Sequence of chain 3.E:
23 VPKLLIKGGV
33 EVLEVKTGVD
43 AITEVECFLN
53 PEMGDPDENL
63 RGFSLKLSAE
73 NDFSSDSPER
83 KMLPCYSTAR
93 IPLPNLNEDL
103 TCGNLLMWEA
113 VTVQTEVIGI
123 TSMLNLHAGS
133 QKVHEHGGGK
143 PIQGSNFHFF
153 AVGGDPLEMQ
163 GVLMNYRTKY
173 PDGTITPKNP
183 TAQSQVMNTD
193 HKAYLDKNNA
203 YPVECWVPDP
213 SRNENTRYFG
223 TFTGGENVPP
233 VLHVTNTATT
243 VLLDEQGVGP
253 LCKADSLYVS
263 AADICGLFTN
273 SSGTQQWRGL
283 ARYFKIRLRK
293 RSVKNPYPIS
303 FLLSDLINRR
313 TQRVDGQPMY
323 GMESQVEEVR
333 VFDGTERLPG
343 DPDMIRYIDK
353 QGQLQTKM

This protein binds this small molecule.
Small molecule (SMILES): CC(=O)N[C@H]1[C@H]([C@H](O)[C@H](O)CO)O[C@@](O[C@H](CO)[C@@H](O)[C@@H]2O[C@@H](C(=O)O)C[C@H](O)[C@H]2NC(C)=O)(C(=O)O)C[C@@H]1O

Sequence of chain 3.D:
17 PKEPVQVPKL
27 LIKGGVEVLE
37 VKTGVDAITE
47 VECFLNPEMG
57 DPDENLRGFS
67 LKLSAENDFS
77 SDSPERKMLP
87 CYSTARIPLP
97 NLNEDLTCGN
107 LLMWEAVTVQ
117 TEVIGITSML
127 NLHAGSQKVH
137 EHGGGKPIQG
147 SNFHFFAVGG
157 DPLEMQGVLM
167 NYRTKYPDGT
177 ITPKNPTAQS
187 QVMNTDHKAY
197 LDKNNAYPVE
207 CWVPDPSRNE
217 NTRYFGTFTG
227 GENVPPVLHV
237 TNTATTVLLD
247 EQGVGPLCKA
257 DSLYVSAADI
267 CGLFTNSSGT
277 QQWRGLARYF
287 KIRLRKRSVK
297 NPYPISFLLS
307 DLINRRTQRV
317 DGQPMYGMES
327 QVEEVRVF

Sequence of chain 3.A:
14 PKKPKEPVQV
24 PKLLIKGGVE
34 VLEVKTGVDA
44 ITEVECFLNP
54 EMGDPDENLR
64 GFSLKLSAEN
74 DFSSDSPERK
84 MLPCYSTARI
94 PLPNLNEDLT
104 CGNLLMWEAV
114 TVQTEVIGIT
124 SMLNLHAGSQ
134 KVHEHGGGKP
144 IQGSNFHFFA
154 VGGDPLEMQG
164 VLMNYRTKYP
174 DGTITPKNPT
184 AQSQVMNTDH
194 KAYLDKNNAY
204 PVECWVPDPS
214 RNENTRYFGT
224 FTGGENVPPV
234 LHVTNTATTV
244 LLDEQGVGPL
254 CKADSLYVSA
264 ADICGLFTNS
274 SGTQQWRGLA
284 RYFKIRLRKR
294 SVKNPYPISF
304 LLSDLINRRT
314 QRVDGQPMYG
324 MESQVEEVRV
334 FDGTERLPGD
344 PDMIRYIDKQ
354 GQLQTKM

Binding-site contacts:
Ligand atom O8 contacts residue LYS68 of chain 3.E at 3.3 Å.
Ligand atom O1A contacts residue ASN272 of chain 3.E at 3.6 Å.
Ligand atom C11 contacts residue PHE75 of chain 3.A at 3.5 Å (hydrophobic).
Ligand atom O8 contacts residue THR276 of chain 3.E at 4.0 Å.
Ligand atom C11 contacts residue LEU62 of chain 3.E at 3.5 Å (hydrophobic).
Ligand atom C11 contacts residue GLN278 of chain 3.E at 3.5 Å.
Ligand atom O10 contacts residue LEU62 of chain 3.E at 2.8 Å.
Ligand atom O10 contacts residue PHE75 of chain 3.A at 3.9 Å.
Ligand atom C9 contacts residue LYS68 of chain 3.E at 3.8 Å.
Ligand atom O7 contacts residue LEU62 of chain 3.E at 3.3 Å.
Ligand atom C9 contacts residue LEU67 of chain 3.E at 4.0 Å (hydrophobic).
Ligand atom C11 contacts residue THR276 of chain 3.E at 3.4 Å.
Ligand atom O9 contacts residue LYS68 of chain 3.E at 2.9 Å (salt-bridge).
Ligand atom O1B contacts residue LYS68 of chain 3.E at 3.1 Å.
Ligand atom C11 contacts residue PHE270 of chain 3.E at 3.9 Å (hydrophobic).
Ligand atom O8 contacts residue GLN278 of chain 3.E at 3.5 Å (h-bond).
Ligand atom O1A contacts residue LYS68 of chain 3.E at 3.8 Å.
Ligand atom O9 contacts residue GLN278 of chain 3.E at 4.0 Å.
Ligand atom N5 contacts residue LEU62 of chain 3.E at 3.9 Å.
Ligand atom C10 contacts residue LEU62 of chain 3.E at 3.1 Å (hydrophobic).
Ligand atom C10 contacts residue ASN272 of chain 3.E at 3.9 Å.
Ligand atom O1B contacts residue SER274 of chain 3.E at 3.3 Å (h-bond).
Ligand atom C6 contacts residue ASN272 of chain 3.E at 3.7 Å.
Ligand atom O1A contacts residue THR276 of chain 3.E at 2.6 Å (h-bond).
Ligand atom C7 contacts residue LEU62 of chain 3.E at 3.8 Å (hydrophobic).
Ligand atom C1 contacts residue THR276 of chain 3.E at 3.3 Å.
Ligand atom O9 contacts residue LEU67 of chain 3.E at 3.1 Å.
Ligand atom C6 contacts residue LYS68 of chain 3.E at 4.0 Å.
Ligand atom O1B contacts residue THR276 of chain 3.E at 3.4 Å (h-bond).
Ligand atom C10 contacts residue GLN278 of chain 3.E at 4.0 Å.
Ligand atom C11 contacts residue ASN272 of chain 3.E at 3.5 Å.
Ligand atom C1 contacts residue LYS68 of chain 3.E at 3.8 Å.
Ligand atom N5 contacts residue GLN278 of chain 3.E at 3.7 Å.
Ligand atom C11 contacts residue HIS138 of chain 3.D at 3.5 Å.
Ligand atom C7 contacts residue GLN278 of chain 3.E at 3.9 Å.
Ligand atom O8 contacts residue ASN272 of chain 3.E at 3.5 Å (h-bond).
Ligand atom C11 contacts residue PHE65 of chain 3.E at 3.7 Å (hydrophobic).
Ligand atom C9 contacts residue GLN278 of chain 3.E at 3.3 Å.
Ligand atom N5 contacts residue ASN272 of chain 3.E at 3.2 Å (h-bond).
Ligand atom C8 contacts residue GLN278 of chain 3.E at 3.7 Å.